Sequence of chain 2.A:
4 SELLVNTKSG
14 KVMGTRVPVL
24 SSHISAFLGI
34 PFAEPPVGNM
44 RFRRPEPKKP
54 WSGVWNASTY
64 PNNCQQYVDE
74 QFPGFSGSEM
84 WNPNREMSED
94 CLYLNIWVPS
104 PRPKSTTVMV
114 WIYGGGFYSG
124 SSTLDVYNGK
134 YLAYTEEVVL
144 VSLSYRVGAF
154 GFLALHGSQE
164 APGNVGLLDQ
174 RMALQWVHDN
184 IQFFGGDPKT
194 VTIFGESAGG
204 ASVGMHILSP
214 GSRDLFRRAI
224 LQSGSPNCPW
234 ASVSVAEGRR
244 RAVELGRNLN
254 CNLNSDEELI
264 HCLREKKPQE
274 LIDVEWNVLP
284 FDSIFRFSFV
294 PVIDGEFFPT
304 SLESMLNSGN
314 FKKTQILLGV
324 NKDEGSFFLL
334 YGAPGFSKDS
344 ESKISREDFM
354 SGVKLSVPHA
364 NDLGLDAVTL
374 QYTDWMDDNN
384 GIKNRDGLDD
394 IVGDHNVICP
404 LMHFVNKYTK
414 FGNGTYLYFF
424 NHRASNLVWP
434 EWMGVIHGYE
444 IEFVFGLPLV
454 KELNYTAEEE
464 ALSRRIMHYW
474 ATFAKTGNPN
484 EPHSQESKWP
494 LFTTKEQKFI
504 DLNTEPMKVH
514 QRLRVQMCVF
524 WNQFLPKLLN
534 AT

Binding-site contacts:
Ligand atom N2 contacts residue ASN59 of chain 2.A at 2.8 Å (h-bond).
Ligand atom C1 contacts residue ASN59 of chain 2.A at 1.5 Å.
Ligand atom C1 contacts residue SER61 of chain 2.A at 3.3 Å.
Ligand atom N2 contacts residue SER61 of chain 2.A at 4.2 Å.
Ligand atom O5 contacts residue ASN59 of chain 2.A at 2.4 Å (h-bond).
Ligand atom C4 contacts residue ASN59 of chain 2.A at 4.3 Å.
Ligand atom O4 contacts residue THR62 of chain 2.A at 4.5 Å.
Ligand atom C3 contacts residue SER61 of chain 2.A at 4.0 Å.
Ligand atom O7 contacts residue ASN59 of chain 2.A at 2.9 Å (h-bond).
Ligand atom C5 contacts residue SER61 of chain 2.A at 4.2 Å.
Ligand atom C8 contacts residue ASN59 of chain 2.A at 4.2 Å.
Ligand atom C5 contacts residue THR62 of chain 2.A at 4.2 Å.
Ligand atom O5 contacts residue SER61 of chain 2.A at 4.1 Å.
Ligand atom C7 contacts residue ASN59 of chain 2.A at 3.0 Å.
Ligand atom C5 contacts residue ASN59 of chain 2.A at 3.7 Å.
Ligand atom C2 contacts residue SER61 of chain 2.A at 4.1 Å.
Ligand atom C3 contacts residue ASN59 of chain 2.A at 3.8 Å.
Ligand atom C2 contacts residue ASN59 of chain 2.A at 2.5 Å.

A small-molecule ligand and the protein it binds are described below.
Small molecule (SMILES): CC(=O)N[C@@H]1[C@@H](O)[C@H](O)[C@@H](CO)O[C@H]1O